The protein below binds the small molecule below.
Small molecule (SMILES): CC(=O)N[C@H]1[C@H](O[C@H]2[C@H](O)[C@@H](NC(C)=O)CO[C@@H]2CO)O[C@H](CO)[C@@H](O)[C@@H]1O

Binding-site contacts:
Ligand atom C2 contacts residue ASN90 of chain 1.A at 2.4 Å.
Ligand atom C2 contacts residue GLU89 of chain 1.A at 4.0 Å.
Ligand atom O7 contacts residue GLY16 of chain 1.B at 3.5 Å (h-bond).
Ligand atom C3 contacts residue ASN90 of chain 1.A at 3.7 Å.
Ligand atom N2 contacts residue GLU89 of chain 1.A at 3.5 Å.
Ligand atom C8 contacts residue GLY16 of chain 1.B at 3.6 Å.
Ligand atom C8 contacts residue ASN90 of chain 1.A at 4.3 Å.
Ligand atom C4 contacts residue ASN90 of chain 1.A at 4.2 Å.
Ligand atom C1 contacts residue GLU89 of chain 1.A at 4.2 Å.
Ligand atom C3 contacts residue GLU89 of chain 1.A at 3.8 Å.
Ligand atom C7 contacts residue GLY16 of chain 1.B at 3.7 Å.
Ligand atom C5 contacts residue ASN90 of chain 1.A at 3.7 Å.
Ligand atom C8 contacts residue GLU89 of chain 1.A at 3.7 Å.
Ligand atom C7 contacts residue SER17 of chain 1.B at 4.2 Å.
Ligand atom C7 contacts residue GLU89 of chain 1.A at 4.2 Å.
Ligand atom O5 contacts residue ASN90 of chain 1.A at 2.4 Å (h-bond).
Ligand atom C8 contacts residue SER17 of chain 1.B at 3.7 Å.
Ligand atom O7 contacts residue SER17 of chain 1.B at 3.6 Å.
Ligand atom O7 contacts residue ASN90 of chain 1.A at 3.9 Å.
Ligand atom O3 contacts residue GLU89 of chain 1.A at 4.3 Å.
Ligand atom C1 contacts residue ASN90 of chain 1.A at 1.5 Å.
Ligand atom N2 contacts residue ASN90 of chain 1.A at 2.7 Å (h-bond).
Ligand atom C7 contacts residue ASN90 of chain 1.A at 3.4 Å.

Sequence of chain 1.A:
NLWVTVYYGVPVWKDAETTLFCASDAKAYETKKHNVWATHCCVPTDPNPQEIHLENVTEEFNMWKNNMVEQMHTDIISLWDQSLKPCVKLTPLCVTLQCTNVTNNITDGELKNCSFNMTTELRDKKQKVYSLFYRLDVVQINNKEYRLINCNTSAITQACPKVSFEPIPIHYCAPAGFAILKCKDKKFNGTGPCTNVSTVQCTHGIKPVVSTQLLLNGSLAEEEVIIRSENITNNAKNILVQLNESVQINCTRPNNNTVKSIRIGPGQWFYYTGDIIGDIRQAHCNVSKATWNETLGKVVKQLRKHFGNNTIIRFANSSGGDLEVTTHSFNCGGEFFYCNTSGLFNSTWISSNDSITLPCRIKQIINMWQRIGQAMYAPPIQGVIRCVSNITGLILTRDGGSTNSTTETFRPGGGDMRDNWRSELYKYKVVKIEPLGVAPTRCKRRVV

Sequence of chain 1.B:
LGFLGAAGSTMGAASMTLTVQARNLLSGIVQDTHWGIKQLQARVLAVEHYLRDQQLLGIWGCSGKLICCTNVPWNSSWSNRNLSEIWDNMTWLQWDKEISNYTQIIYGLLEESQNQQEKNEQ